A small-molecule ligand and the protein it binds are described below.
Small molecule (SMILES): CC(=O)N[C@@H]1[C@@H](O)[C@H](O)[C@@H](CO)O[C@H]1O

Binding-site contacts:
Ligand atom C2 contacts residue THR1095 of chain 1.A at 4.4 Å.
Ligand atom O5 contacts residue THR1095 of chain 1.A at 4.0 Å.
Ligand atom O5 contacts residue ASN1093 of chain 1.A at 2.4 Å (h-bond).
Ligand atom C8 contacts residue ASN1093 of chain 1.A at 4.4 Å.
Ligand atom C5 contacts residue ASN1093 of chain 1.A at 3.7 Å.
Ligand atom O5 contacts residue HIS1096 of chain 1.A at 4.0 Å.
Ligand atom C6 contacts residue HIS1096 of chain 1.A at 3.5 Å.
Ligand atom C3 contacts residue ASN1093 of chain 1.A at 3.8 Å.
Ligand atom O7 contacts residue ASN1093 of chain 1.A at 3.1 Å (h-bond).
Ligand atom C1 contacts residue ASN1093 of chain 1.A at 1.4 Å.
Ligand atom C4 contacts residue ASN1093 of chain 1.A at 4.2 Å.
Ligand atom O4 contacts residue HIS1096 of chain 1.A at 4.2 Å.
Ligand atom C3 contacts residue THR1095 of chain 1.A at 4.2 Å.
Ligand atom C6 contacts residue PHE1098 of chain 1.A at 3.6 Å (hydrophobic).
Ligand atom C1 contacts residue THR1095 of chain 1.A at 3.6 Å.
Ligand atom C5 contacts residue HIS1096 of chain 1.A at 3.3 Å.
Ligand atom C4 contacts residue HIS1096 of chain 1.A at 4.4 Å.
Ligand atom O6 contacts residue PHE1098 of chain 1.A at 4.4 Å.
Ligand atom N2 contacts residue ASN1093 of chain 1.A at 2.9 Å (h-bond).
Ligand atom O5 contacts residue PHE1098 of chain 1.A at 3.9 Å.
Ligand atom C7 contacts residue ASN1093 of chain 1.A at 3.2 Å.
Ligand atom C2 contacts residue ASN1093 of chain 1.A at 2.5 Å.
Ligand atom C5 contacts residue THR1095 of chain 1.A at 3.8 Å.
Ligand atom C5 contacts residue PHE1098 of chain 1.A at 4.5 Å (hydrophobic).

Sequence of chain 1.A:
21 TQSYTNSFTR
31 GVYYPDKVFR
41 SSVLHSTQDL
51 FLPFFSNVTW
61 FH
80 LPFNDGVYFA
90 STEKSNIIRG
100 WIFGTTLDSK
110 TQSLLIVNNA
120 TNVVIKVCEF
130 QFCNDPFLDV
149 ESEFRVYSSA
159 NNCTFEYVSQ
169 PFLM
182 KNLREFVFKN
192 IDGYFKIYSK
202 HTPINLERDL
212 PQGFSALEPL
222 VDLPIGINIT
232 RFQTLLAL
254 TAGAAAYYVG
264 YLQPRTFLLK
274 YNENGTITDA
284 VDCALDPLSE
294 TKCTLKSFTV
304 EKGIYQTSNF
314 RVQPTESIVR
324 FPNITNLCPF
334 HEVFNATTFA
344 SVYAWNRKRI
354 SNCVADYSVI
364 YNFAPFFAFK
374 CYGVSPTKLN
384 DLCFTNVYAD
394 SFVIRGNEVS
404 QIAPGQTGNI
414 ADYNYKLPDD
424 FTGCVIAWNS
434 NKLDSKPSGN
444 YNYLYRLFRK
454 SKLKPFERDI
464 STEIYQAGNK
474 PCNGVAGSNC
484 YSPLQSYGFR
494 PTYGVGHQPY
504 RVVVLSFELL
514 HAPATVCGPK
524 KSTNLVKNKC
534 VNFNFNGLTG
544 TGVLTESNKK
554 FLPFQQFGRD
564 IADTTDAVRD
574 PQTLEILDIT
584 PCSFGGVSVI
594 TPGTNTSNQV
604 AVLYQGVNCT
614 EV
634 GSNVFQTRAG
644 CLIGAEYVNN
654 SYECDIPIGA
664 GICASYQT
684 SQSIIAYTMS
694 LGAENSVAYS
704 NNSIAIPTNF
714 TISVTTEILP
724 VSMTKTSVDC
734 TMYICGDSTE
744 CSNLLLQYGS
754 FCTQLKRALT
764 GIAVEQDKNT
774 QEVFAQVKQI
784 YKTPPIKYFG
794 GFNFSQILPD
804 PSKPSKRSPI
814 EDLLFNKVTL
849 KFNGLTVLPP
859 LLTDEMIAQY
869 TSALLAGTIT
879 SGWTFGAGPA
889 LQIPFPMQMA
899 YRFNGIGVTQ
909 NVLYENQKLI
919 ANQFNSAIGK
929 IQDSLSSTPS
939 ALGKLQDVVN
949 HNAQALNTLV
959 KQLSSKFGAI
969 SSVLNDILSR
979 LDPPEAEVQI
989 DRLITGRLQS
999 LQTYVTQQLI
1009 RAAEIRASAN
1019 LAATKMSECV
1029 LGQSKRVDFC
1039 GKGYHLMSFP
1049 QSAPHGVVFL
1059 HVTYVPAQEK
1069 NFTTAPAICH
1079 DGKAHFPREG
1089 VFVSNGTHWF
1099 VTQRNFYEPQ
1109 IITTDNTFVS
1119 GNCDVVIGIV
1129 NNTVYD